Sequence of chain 1.B:
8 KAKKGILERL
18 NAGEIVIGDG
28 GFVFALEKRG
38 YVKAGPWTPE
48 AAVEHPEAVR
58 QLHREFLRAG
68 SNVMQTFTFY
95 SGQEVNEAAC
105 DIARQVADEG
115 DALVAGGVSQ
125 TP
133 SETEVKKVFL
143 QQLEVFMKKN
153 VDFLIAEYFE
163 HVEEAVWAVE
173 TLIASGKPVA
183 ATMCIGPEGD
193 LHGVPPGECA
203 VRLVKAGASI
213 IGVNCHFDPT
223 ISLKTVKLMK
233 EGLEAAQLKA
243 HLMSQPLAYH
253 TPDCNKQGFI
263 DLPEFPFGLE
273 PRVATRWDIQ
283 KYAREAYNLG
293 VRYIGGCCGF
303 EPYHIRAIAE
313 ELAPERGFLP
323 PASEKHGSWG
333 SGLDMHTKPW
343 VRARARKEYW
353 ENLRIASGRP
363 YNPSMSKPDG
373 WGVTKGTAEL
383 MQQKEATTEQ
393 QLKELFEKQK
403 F

A small-molecule ligand and the protein it binds are described below.
Small molecule (SMILES): N[C@@H](CCS)C(=O)O

Binding-site contacts:
Ligand atom CG contacts residue ZN1 of chain 1.I at 3.4 Å.
Ligand atom C contacts residue VAL30 of chain 1.B at 3.9 Å (hydrophobic).
Ligand atom SD contacts residue CYS300 of chain 1.B at 3.8 Å.
Ligand atom OXT contacts residue GLY28 of chain 1.B at 4.0 Å.
Ligand atom SD contacts residue CYS299 of chain 1.B at 3.6 Å (h-bond).
Ligand atom N contacts residue GLN72 of chain 1.B at 3.6 Å.
Ligand atom CA contacts residue GLU159 of chain 1.B at 3.7 Å.
Ligand atom O contacts residue PHE29 of chain 1.B at 2.8 Å (h-bond).
Ligand atom CG contacts residue CYS299 of chain 1.B at 4.2 Å (hydrophobic).
Ligand atom SD contacts residue CYS217 of chain 1.B at 3.9 Å.
Ligand atom OXT contacts residue PHE29 of chain 1.B at 3.2 Å (h-bond).
Ligand atom CG contacts residue VAL30 of chain 1.B at 4.2 Å (hydrophobic).
Ligand atom SD contacts residue ZN1 of chain 1.I at 2.3 Å.
Ligand atom C contacts residue PHE29 of chain 1.B at 3.3 Å (hydrophobic).
Ligand atom C contacts residue GLY28 of chain 1.B at 4.2 Å.
Ligand atom CB contacts residue GLU159 of chain 1.B at 3.8 Å.
Ligand atom N contacts residue GLU159 of chain 1.B at 2.8 Å (salt-bridge).
Ligand atom CB contacts residue CYS299 of chain 1.B at 3.8 Å (hydrophobic).
Ligand atom O contacts residue GLY27 of chain 1.B at 3.4 Å (h-bond).
Ligand atom OXT contacts residue VAL30 of chain 1.B at 2.9 Å (h-bond).
Ligand atom CG contacts residue CYS300 of chain 1.B at 4.1 Å (hydrophobic).
Ligand atom CB contacts residue ZN1 of chain 1.I at 4.0 Å.
Ligand atom SD contacts residue ASN216 of chain 1.B at 4.3 Å.
Ligand atom SD contacts residue TYR160 of chain 1.B at 3.7 Å.
Ligand atom O contacts residue VAL30 of chain 1.B at 4.3 Å.
Ligand atom O contacts residue GLY28 of chain 1.B at 3.6 Å.